Binding-site contacts:
Ligand atom C6 contacts residue THR191 of chain 1.A at 4.0 Å.
Ligand atom C2 contacts residue TYR255 of chain 1.A at 4.2 Å (hydrophobic).
Ligand atom C5 contacts residue VAL256 of chain 1.A at 4.4 Å (hydrophobic).
Ligand atom C7 contacts residue THR191 of chain 1.A at 4.1 Å.
Ligand atom C5 contacts residue LEU184 of chain 1.A at 4.4 Å (hydrophobic).
Ligand atom C2 contacts residue LEU75 of chain 1.A at 4.2 Å (hydrophobic).
Ligand atom O1 contacts residue TYR145 of chain 1.A at 3.9 Å.
Ligand atom O1 contacts residue TYR255 of chain 1.A at 3.8 Å.
Ligand atom C7 contacts residue VAL286 of chain 1.A at 4.1 Å (hydrophobic).
Ligand atom C8 contacts residue THR191 of chain 1.A at 4.0 Å.
Ligand atom C2 contacts residue LEU184 of chain 1.A at 4.2 Å (hydrophobic).
Ligand atom C5 contacts residue SER187 of chain 1.A at 4.3 Å.
Ligand atom C4 contacts residue GLY188 of chain 1.A at 3.6 Å.
Ligand atom C2 contacts residue GLY188 of chain 1.A at 4.1 Å.
Ligand atom C4 contacts residue LEU259 of chain 1.A at 3.9 Å (hydrophobic).
Ligand atom O1 contacts residue PHE185 of chain 1.A at 4.3 Å.
Ligand atom C5 contacts residue GLY188 of chain 1.A at 4.1 Å.
Ligand atom C6 contacts residue LEU75 of chain 1.A at 4.4 Å (hydrophobic).
Ligand atom O2 contacts residue LEU184 of chain 1.A at 4.1 Å.
Ligand atom O1 contacts residue GLY78 of chain 1.A at 3.5 Å (h-bond).
Ligand atom C8 contacts residue LEU282 of chain 1.A at 4.0 Å (hydrophobic).
Ligand atom O2 contacts residue GLY78 of chain 1.A at 4.2 Å.
Ligand atom C6 contacts residue LEU259 of chain 1.A at 3.9 Å (hydrophobic).
Ligand atom C3 contacts residue LEU184 of chain 1.A at 3.4 Å (hydrophobic).
Ligand atom C5 contacts residue LEU259 of chain 1.A at 4.2 Å (hydrophobic).
Ligand atom C4 contacts residue LEU184 of chain 1.A at 4.2 Å (hydrophobic).
Ligand atom C1 contacts residue PHE79 of chain 1.A at 4.3 Å (hydrophobic).
Ligand atom O2 contacts residue PHE185 of chain 1.A at 2.9 Å.
Ligand atom C3 contacts residue GLY188 of chain 1.A at 3.9 Å.
Ligand atom C1 contacts residue GLY78 of chain 1.A at 4.2 Å.
Ligand atom C1 contacts residue PHE185 of chain 1.A at 4.0 Å (hydrophobic).
Ligand atom C1 contacts residue LEU184 of chain 1.A at 4.3 Å (hydrophobic).
Ligand atom C4 contacts residue TYR255 of chain 1.A at 4.4 Å (hydrophobic).
Ligand atom C7 contacts residue VAL256 of chain 1.A at 4.0 Å (hydrophobic).
Ligand atom C4 contacts residue LEU75 of chain 1.A at 3.7 Å (hydrophobic).
Ligand atom O1 contacts residue PHE79 of chain 1.A at 4.2 Å.
Ligand atom C2 contacts residue PHE79 of chain 1.A at 4.4 Å (hydrophobic).
Ligand atom C3 contacts residue TYR255 of chain 1.A at 4.0 Å (hydrophobic).
Ligand atom O2 contacts residue PHE79 of chain 1.A at 3.5 Å.
Ligand atom C8 contacts residue VAL256 of chain 1.A at 4.3 Å (hydrophobic).

This protein binds this small molecule.
Small molecule (SMILES): CCCCCCCC(=O)O

Sequence of chain 1.A:
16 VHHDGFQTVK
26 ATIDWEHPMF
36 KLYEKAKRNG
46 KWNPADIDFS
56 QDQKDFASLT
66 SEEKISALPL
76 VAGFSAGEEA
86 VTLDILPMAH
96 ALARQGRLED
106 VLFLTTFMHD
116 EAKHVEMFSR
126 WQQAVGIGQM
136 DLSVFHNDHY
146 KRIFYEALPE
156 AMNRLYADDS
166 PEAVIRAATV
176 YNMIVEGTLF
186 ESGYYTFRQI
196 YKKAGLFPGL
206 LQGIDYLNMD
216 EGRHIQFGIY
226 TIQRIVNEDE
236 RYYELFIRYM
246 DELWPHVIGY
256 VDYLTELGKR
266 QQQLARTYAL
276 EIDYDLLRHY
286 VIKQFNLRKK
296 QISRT